Sequence of chain 3.A:
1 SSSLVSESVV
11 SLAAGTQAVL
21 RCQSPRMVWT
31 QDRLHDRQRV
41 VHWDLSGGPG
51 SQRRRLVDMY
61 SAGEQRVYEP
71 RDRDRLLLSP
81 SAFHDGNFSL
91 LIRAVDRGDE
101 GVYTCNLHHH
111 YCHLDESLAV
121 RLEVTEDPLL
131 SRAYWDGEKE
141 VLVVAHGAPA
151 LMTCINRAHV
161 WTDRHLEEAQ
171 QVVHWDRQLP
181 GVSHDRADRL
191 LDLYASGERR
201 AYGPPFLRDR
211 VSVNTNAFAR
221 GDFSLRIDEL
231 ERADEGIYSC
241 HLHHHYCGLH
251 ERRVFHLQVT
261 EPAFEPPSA

Binding-site contacts:
Ligand atom O7 contacts residue ASP85 of chain 3.A at 3.4 Å (salt-bridge).
Ligand atom C5 contacts residue LEU151 of chain 3.A at 4.1 Å (hydrophobic).
Ligand atom C8 contacts residue ASN87 of chain 3.A at 4.3 Å.
Ligand atom C5 contacts residue ASN87 of chain 3.A at 3.7 Å.
Ligand atom C6 contacts residue LEU151 of chain 3.A at 3.8 Å (hydrophobic).
Ligand atom N2 contacts residue ASN87 of chain 3.A at 2.8 Å (h-bond).
Ligand atom C7 contacts residue ASP85 of chain 3.A at 4.4 Å.
Ligand atom O7 contacts residue ASN87 of chain 3.A at 3.0 Å (h-bond).
Ligand atom O4 contacts residue LEU151 of chain 3.A at 4.1 Å.
Ligand atom C1 contacts residue ASN87 of chain 3.A at 1.4 Å.
Ligand atom C4 contacts residue ASN87 of chain 3.A at 4.2 Å.
Ligand atom C1 contacts residue SER89 of chain 3.A at 4.5 Å.
Ligand atom C7 contacts residue ASN87 of chain 3.A at 3.1 Å.
Ligand atom C2 contacts residue ASN87 of chain 3.A at 2.4 Å.
Ligand atom C3 contacts residue ASN87 of chain 3.A at 3.8 Å.
Ligand atom C6 contacts residue LEU91 of chain 3.A at 3.7 Å (hydrophobic).
Ligand atom O5 contacts residue ASN87 of chain 3.A at 2.4 Å (h-bond).
Ligand atom O6 contacts residue LEU91 of chain 3.A at 4.1 Å.

This protein binds this small molecule.
Small molecule (SMILES): CC(=O)N[C@@H]1[C@@H](O)[C@H](O)[C@@H](CO)O[C@H]1O